Sequence of chain 1.A:
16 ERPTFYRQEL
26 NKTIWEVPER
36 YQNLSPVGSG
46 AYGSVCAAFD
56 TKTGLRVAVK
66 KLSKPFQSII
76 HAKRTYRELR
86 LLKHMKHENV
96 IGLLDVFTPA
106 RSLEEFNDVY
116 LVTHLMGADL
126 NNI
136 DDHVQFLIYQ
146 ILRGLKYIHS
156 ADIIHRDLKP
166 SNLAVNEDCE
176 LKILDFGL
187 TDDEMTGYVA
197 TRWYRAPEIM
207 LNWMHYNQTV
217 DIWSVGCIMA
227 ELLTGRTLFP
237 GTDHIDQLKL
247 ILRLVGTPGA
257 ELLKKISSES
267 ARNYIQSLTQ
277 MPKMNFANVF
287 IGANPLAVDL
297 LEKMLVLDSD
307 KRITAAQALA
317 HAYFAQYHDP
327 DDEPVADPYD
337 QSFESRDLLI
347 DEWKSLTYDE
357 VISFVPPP

A small-molecule ligand and the protein it binds are described below.
Small molecule (SMILES): C[C@H](O)CNc1nc(Oc2ccc(F)cc2F)nc2[nH]nc(-c3ccccc3Cl)c12

Binding-site contacts:
Ligand atom NAN contacts residue HIS119 of chain 1.A at 3.5 Å (h-bond).
Ligand atom CAH contacts residue THR118 of chain 1.A at 3.8 Å.
Ligand atom CBB contacts residue LEU179 of chain 1.A at 3.6 Å (hydrophobic).
Ligand atom CAA contacts residue SER166 of chain 1.A at 3.4 Å.
Ligand atom FAD contacts residue VAL64 of chain 1.A at 3.8 Å.
Ligand atom NAN contacts residue LEU120 of chain 1.A at 3.8 Å.
Ligand atom FAD contacts residue LYS65 of chain 1.A at 3.4 Å.
Ligand atom CLAE contacts residue ALA169 of chain 1.A at 3.4 Å.
Ligand atom NAR contacts residue HIS119 of chain 1.A at 2.8 Å (h-bond).
Ligand atom NAP contacts residue ALA63 of chain 1.A at 3.6 Å.
Ligand atom FAC contacts residue VAL117 of chain 1.A at 3.2 Å.
Ligand atom CAL contacts residue THR118 of chain 1.A at 3.6 Å.
Ligand atom CAT contacts residue LEU116 of chain 1.A at 3.7 Å (hydrophobic).
Ligand atom NAR contacts residue MET121 of chain 1.A at 3.9 Å.
Ligand atom NAO contacts residue LEU179 of chain 1.A at 3.6 Å.
Ligand atom OAB contacts residue ASP180 of chain 1.A at 3.0 Å (salt-bridge).
Ligand atom CAL contacts residue ALA63 of chain 1.A at 3.6 Å (hydrophobic).
Ligand atom FAC contacts residue THR118 of chain 1.A at 3.7 Å.
Ligand atom CAT contacts residue THR118 of chain 1.A at 3.6 Å.
Ligand atom FAD contacts residue ALA63 of chain 1.A at 3.5 Å.
Ligand atom FAC contacts residue LEU98 of chain 1.A at 3.3 Å.
Ligand atom CAJ contacts residue MET121 of chain 1.A at 3.4 Å (hydrophobic).
Ligand atom FAD contacts residue VAL50 of chain 1.A at 3.6 Å.
Ligand atom CAH contacts residue LEU87 of chain 1.A at 3.8 Å (hydrophobic).
Ligand atom CAW contacts residue LEU179 of chain 1.A at 3.6 Å (hydrophobic).
Ligand atom FAC contacts residue LEU116 of chain 1.A at 3.2 Å.
Ligand atom CAZ contacts residue LEU179 of chain 1.A at 3.7 Å (hydrophobic).
Ligand atom CAU contacts residue LYS65 of chain 1.A at 3.6 Å.
Ligand atom OAB contacts residue GLY45 of chain 1.A at 3.6 Å.
Ligand atom CBC contacts residue LEU179 of chain 1.A at 3.7 Å (hydrophobic).
Ligand atom NAR contacts residue ALA63 of chain 1.A at 3.3 Å.
Ligand atom CAL contacts residue LEU116 of chain 1.A at 3.4 Å (hydrophobic).
Ligand atom CLAE contacts residue LEU179 of chain 1.A at 3.6 Å.
Ligand atom CAM contacts residue SER44 of chain 1.A at 3.7 Å.
Ligand atom NAN contacts residue MET121 of chain 1.A at 3.0 Å (h-bond).
Ligand atom NAP contacts residue THR118 of chain 1.A at 3.6 Å.
Ligand atom NAP contacts residue LEU179 of chain 1.A at 3.6 Å.
Ligand atom CAG contacts residue MET121 of chain 1.A at 3.5 Å (hydrophobic).
Ligand atom CBB contacts residue ALA63 of chain 1.A at 3.5 Å (hydrophobic).
Ligand atom CAU contacts residue THR118 of chain 1.A at 3.7 Å.